Sequence of chain 1.A:
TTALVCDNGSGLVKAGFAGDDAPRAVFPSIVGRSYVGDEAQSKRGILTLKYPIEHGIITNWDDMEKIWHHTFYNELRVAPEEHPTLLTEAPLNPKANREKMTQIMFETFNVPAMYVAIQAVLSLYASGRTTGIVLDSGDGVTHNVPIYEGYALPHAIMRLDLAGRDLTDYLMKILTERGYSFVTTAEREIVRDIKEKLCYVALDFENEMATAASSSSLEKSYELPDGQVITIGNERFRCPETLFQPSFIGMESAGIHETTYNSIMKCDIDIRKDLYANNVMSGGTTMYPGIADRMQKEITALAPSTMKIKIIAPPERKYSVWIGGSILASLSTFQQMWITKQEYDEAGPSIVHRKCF

Binding-site contacts:
Ligand atom C9 contacts residue TYR70 of chain 1.A at 3.7 Å (hydrophobic).
Ligand atom C20 contacts residue GLU208 of chain 1.A at 3.5 Å.
Ligand atom O5 contacts residue LYS214 of chain 1.A at 3.7 Å.
Ligand atom C7 contacts residue GLN60 of chain 1.A at 3.4 Å.
Ligand atom N1 contacts residue ARG184 of chain 1.A at 3.6 Å.
Ligand atom O4 contacts residue GLU208 of chain 1.A at 2.8 Å (salt-bridge).
Ligand atom O5 contacts residue ASP158 of chain 1.A at 3.7 Å.
Ligand atom C8 contacts residue GLU208 of chain 1.A at 3.6 Å.
Ligand atom C2 contacts residue ARG211 of chain 1.A at 3.4 Å.
Ligand atom C11 contacts residue TYR70 of chain 1.A at 3.7 Å (hydrophobic).
Ligand atom C17 contacts residue ARG207 of chain 1.A at 3.8 Å.
Ligand atom C17 contacts residue GLU208 of chain 1.A at 3.1 Å.
Ligand atom O3 contacts residue GLU208 of chain 1.A at 3.7 Å.
Ligand atom C10 contacts residue TYR70 of chain 1.A at 3.5 Å (hydrophobic).
Ligand atom C12 contacts residue GLY16 of chain 1.A at 3.1 Å.
Ligand atom C5 contacts residue GLU208 of chain 1.A at 3.5 Å.
Ligand atom O5 contacts residue THR187 of chain 1.A at 2.7 Å (h-bond).
Ligand atom N1 contacts residue ASP158 of chain 1.A at 2.6 Å (salt-bridge).
Ligand atom O5 contacts residue ARG211 of chain 1.A at 3.4 Å.
Ligand atom C16 contacts residue TYR70 of chain 1.A at 3.6 Å (hydrophobic).
Ligand atom O3 contacts residue TYR70 of chain 1.A at 2.8 Å (h-bond).
Ligand atom O5 contacts residue ARG184 of chain 1.A at 3.8 Å.
Ligand atom C15 contacts residue GLU208 of chain 1.A at 3.8 Å.
Ligand atom C15 contacts residue TYR70 of chain 1.A at 3.8 Å (hydrophobic).
Ligand atom S1 contacts residue ARG207 of chain 1.A at 3.5 Å.
Ligand atom C16 contacts residue ASP158 of chain 1.A at 3.8 Å.
Ligand atom C14 contacts residue ASP158 of chain 1.A at 3.7 Å.
Ligand atom C1 contacts residue LEU17 of chain 1.A at 3.6 Å (hydrophobic).
Ligand atom C18 contacts residue THR187 of chain 1.A at 3.6 Å.
Ligand atom O4 contacts residue ARG211 of chain 1.A at 3.2 Å (salt-bridge).
Ligand atom C19 contacts residue ARG211 of chain 1.A at 3.4 Å.
Ligand atom C20 contacts residue GLN60 of chain 1.A at 3.5 Å.
Ligand atom O5 contacts residue ATP1 of chain 1.D at 3.8 Å.
Ligand atom C13 contacts residue GLY16 of chain 1.A at 3.5 Å.
Ligand atom O1 contacts residue LEU17 of chain 1.A at 3.8 Å.
Ligand atom C10 contacts residue ILE35 of chain 1.A at 3.7 Å (hydrophobic).
Ligand atom C17 contacts residue TYR70 of chain 1.A at 3.7 Å (hydrophobic).
Ligand atom C18 contacts residue ARG184 of chain 1.A at 3.5 Å.
Ligand atom S1 contacts residue GLU208 of chain 1.A at 3.6 Å (salt-bridge).
Ligand atom C18 contacts residue ASP158 of chain 1.A at 3.6 Å.

This small molecule binds to this protein.
Small molecule (SMILES): C/C1=C/C(=O)O[C@@H]2C[C@@H](CC[C@H](C)/C=C\CC1)O[C@@](O)([C@@H]1CSC(=O)N1)C2